Binding-site contacts:
Ligand atom O2B contacts residue ARG197 of chain 1.A at 2.9 Å (salt-bridge).
Ligand atom O2G contacts residue ASP204 of chain 1.A at 2.9 Å (salt-bridge).
Ligand atom C2 contacts residue LYS300 of chain 1.A at 3.8 Å.
Ligand atom O1G contacts residue GLY202 of chain 1.A at 3.2 Å.
Ligand atom O3' contacts residue TRP296 of chain 1.A at 3.7 Å.
Ligand atom O1B contacts residue MN1 of chain 1.B at 2.1 Å.
Ligand atom O1A contacts residue HIS203 of chain 1.A at 3.4 Å.
Ligand atom O2G contacts residue HIS203 of chain 1.A at 2.7 Å (h-bond).
Ligand atom O2B contacts residue GLY194 of chain 1.A at 3.7 Å.
Ligand atom O3' contacts residue ARG197 of chain 1.A at 3.3 Å (salt-bridge).
Ligand atom C5' contacts residue TRP296 of chain 1.A at 3.9 Å (hydrophobic).
Ligand atom O1G contacts residue LYS199 of chain 1.A at 2.9 Å (salt-bridge).
Ligand atom C2' contacts residue GLY298 of chain 1.A at 3.7 Å.
Ligand atom C1' contacts residue GLY295 of chain 1.A at 3.5 Å.
Ligand atom PA contacts residue MN1 of chain 1.C at 3.8 Å.
Ligand atom PB contacts residue GLY194 of chain 1.A at 3.7 Å.
Ligand atom O1G contacts residue HIS203 of chain 1.A at 3.7 Å.
Ligand atom O2G contacts residue MN1 of chain 1.B at 2.2 Å.
Ligand atom O2A contacts residue HIS203 of chain 1.A at 3.4 Å.
Ligand atom C4' contacts residue TRP296 of chain 1.A at 3.2 Å (hydrophobic).
Ligand atom O3' contacts residue GLY298 of chain 1.A at 3.3 Å.
Ligand atom PA contacts residue HIS203 of chain 1.A at 3.9 Å.
Ligand atom C2' contacts residue GLY295 of chain 1.A at 3.5 Å.
Ligand atom O1B contacts residue GLY193 of chain 1.A at 3.5 Å.
Ligand atom PA contacts residue MN1 of chain 1.B at 3.3 Å.
Ligand atom O1A contacts residue ASP206 of chain 1.A at 3.0 Å (salt-bridge).
Ligand atom N3 contacts residue LYS300 of chain 1.A at 3.8 Å.
Ligand atom O3B contacts residue MN1 of chain 1.B at 3.7 Å.
Ligand atom O1B contacts residue ASP206 of chain 1.A at 3.1 Å (salt-bridge).
Ligand atom O3A contacts residue MN1 of chain 1.B at 3.6 Å.
Ligand atom O1A contacts residue MN1 of chain 1.B at 2.0 Å.
Ligand atom PG contacts residue HIS203 of chain 1.A at 3.5 Å.
Ligand atom O3' contacts residue THR297 of chain 1.A at 3.6 Å (h-bond).
Ligand atom O1B contacts residue GLY194 of chain 1.A at 2.9 Å (h-bond).
Ligand atom PG contacts residue MN1 of chain 1.B at 3.5 Å.
Ligand atom O1A contacts residue ASP204 of chain 1.A at 3.0 Å (salt-bridge).
Ligand atom C5' contacts residue ASP206 of chain 1.A at 3.9 Å.
Ligand atom O1A contacts residue MN1 of chain 1.C at 2.9 Å.
Ligand atom O3G contacts residue HIS203 of chain 1.A at 3.1 Å (h-bond).
Ligand atom PB contacts residue MN1 of chain 1.B at 3.2 Å.

The protein below binds the small molecule below.
Small molecule (SMILES): Nc1ccn([C@H]2C[C@H](O)[C@@H](CO[P](=O)(O)O[P](=O)(O)OP(=O)(O)O)O2)c(=O)n1

Sequence of chain 1.A:
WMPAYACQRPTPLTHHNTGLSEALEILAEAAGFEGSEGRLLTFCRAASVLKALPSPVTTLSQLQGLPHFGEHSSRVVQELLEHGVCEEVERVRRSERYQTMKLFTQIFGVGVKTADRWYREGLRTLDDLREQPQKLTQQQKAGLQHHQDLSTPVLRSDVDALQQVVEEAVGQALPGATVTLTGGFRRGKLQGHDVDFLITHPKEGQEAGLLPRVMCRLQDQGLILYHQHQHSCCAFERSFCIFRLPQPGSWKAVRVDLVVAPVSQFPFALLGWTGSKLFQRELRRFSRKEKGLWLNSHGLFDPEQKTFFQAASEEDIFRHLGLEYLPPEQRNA